Sequence of chain 1.C:
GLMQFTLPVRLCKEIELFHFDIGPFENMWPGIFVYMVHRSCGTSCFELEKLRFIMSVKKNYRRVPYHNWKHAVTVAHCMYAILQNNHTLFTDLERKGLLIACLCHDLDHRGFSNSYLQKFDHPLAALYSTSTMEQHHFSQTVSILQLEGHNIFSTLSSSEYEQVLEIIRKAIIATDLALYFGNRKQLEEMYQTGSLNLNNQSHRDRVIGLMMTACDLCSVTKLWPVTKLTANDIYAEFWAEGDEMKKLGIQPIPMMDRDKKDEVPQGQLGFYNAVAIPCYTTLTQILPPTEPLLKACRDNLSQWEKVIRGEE

Binding-site contacts:
Ligand atom C14 contacts residue GLN280 of chain 1.C at 3.7 Å.
Ligand atom N5 contacts residue PHE283 of chain 1.C at 3.9 Å.
Ligand atom N6 contacts residue GLN280 of chain 1.C at 2.7 Å (h-bond).
Ligand atom C12 contacts residue LEU189 of chain 1.C at 4.5 Å (hydrophobic).
Ligand atom N2 contacts residue VAL232 of chain 1.C at 4.1 Å.
Ligand atom C15 contacts residue HIS79 of chain 1.C at 4.2 Å.
Ligand atom C13 contacts residue TYR78 of chain 1.C at 4.4 Å (hydrophobic).
Ligand atom N2 contacts residue PHE283 of chain 1.C at 4.1 Å.
Ligand atom N6 contacts residue PHE283 of chain 1.C at 4.1 Å.
Ligand atom N6 contacts residue ILE246 of chain 1.C at 4.5 Å.
Ligand atom C4 contacts residue PHE283 of chain 1.C at 4.3 Å (hydrophobic).
Ligand atom C7 contacts residue GLN280 of chain 1.C at 3.6 Å.
Ligand atom C4 contacts residue ILE246 of chain 1.C at 3.7 Å (hydrophobic).
Ligand atom C1 contacts residue PHE283 of chain 1.C at 3.8 Å (hydrophobic).
Ligand atom C3 contacts residue PHE283 of chain 1.C at 3.7 Å (hydrophobic).
Ligand atom C13 contacts residue HIS79 of chain 1.C at 3.8 Å.
Ligand atom C8 contacts residue LEU229 of chain 1.C at 4.1 Å (hydrophobic).
Ligand atom N5 contacts residue ILE246 of chain 1.C at 4.4 Å.
Ligand atom C11 contacts residue LEU229 of chain 1.C at 4.0 Å (hydrophobic).
Ligand atom C10 contacts residue PHE250 of chain 1.C at 4.3 Å (hydrophobic).
Ligand atom C14 contacts residue MET267 of chain 1.C at 3.6 Å (hydrophobic).
Ligand atom C14 contacts residue TYR247 of chain 1.C at 4.2 Å (hydrophobic).
Ligand atom N5 contacts residue LEU229 of chain 1.C at 3.8 Å.
Ligand atom C1 contacts residue ILE246 of chain 1.C at 4.0 Å (hydrophobic).
Ligand atom C14 contacts residue PHE283 of chain 1.C at 3.9 Å (hydrophobic).
Ligand atom C9 contacts residue PHE250 of chain 1.C at 4.3 Å (hydrophobic).
Ligand atom C3 contacts residue PHE250 of chain 1.C at 4.2 Å (hydrophobic).
Ligand atom C10 contacts residue TYR78 of chain 1.C at 4.1 Å (hydrophobic).
Ligand atom C10 contacts residue ILE246 of chain 1.C at 4.5 Å (hydrophobic).
Ligand atom N2 contacts residue SER231 of chain 1.C at 4.3 Å.
Ligand atom C3 contacts residue ILE246 of chain 1.C at 4.5 Å (hydrophobic).
Ligand atom C9 contacts residue HIS79 of chain 1.C at 4.4 Å.
Ligand atom C4 contacts residue VAL232 of chain 1.C at 4.3 Å (hydrophobic).
Ligand atom C14 contacts residue PHE250 of chain 1.C at 3.8 Å (hydrophobic).
Ligand atom N2 contacts residue ILE246 of chain 1.C at 3.4 Å.
Ligand atom C11 contacts residue PHE283 of chain 1.C at 4.1 Å (hydrophobic).
Ligand atom C7 contacts residue PHE250 of chain 1.C at 4.1 Å (hydrophobic).
Ligand atom C13 contacts residue PHE250 of chain 1.C at 4.1 Å (hydrophobic).
Ligand atom C4 contacts residue GLN280 of chain 1.C at 3.5 Å.
Ligand atom C7 contacts residue PHE283 of chain 1.C at 3.9 Å (hydrophobic).

A protein and the small-molecule ligand that binds it are described below.
Small molecule (SMILES): Cc1ccc(Nc2cc(C)ncn2)cc1